The small molecule below binds the protein below.
Small molecule (SMILES): NC1(C(=O)O)CC1

Sequence of chain 1.A:
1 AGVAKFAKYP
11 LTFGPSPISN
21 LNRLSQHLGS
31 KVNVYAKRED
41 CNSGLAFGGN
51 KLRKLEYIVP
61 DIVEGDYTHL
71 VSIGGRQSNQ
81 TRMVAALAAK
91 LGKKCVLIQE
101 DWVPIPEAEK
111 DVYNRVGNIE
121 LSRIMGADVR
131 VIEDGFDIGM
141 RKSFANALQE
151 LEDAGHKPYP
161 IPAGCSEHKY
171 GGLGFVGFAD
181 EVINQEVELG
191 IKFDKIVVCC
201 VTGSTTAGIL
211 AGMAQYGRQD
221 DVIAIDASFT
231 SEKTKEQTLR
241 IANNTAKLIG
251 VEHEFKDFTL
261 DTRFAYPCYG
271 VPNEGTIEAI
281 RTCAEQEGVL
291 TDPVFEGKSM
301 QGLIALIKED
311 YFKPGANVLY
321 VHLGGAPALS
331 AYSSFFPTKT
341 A

Binding-site contacts:
Ligand atom CA contacts residue PHE295 of chain 1.A at 3.9 Å (hydrophobic).
Ligand atom OXT contacts residue SER78 of chain 1.A at 3.6 Å.
Ligand atom CB contacts residue PLP1 of chain 1.E at 3.2 Å.
Ligand atom N contacts residue LYS51 of chain 1.A at 3.4 Å (salt-bridge).
Ligand atom C contacts residue ASN79 of chain 1.A at 4.0 Å.
Ligand atom N contacts residue PHE295 of chain 1.A at 4.2 Å.
Ligand atom CG contacts residue GLN80 of chain 1.A at 4.3 Å.
Ligand atom O contacts residue GLY74 of chain 1.A at 4.2 Å.
Ligand atom CA contacts residue ASN79 of chain 1.A at 3.9 Å.
Ligand atom C contacts residue TYR269 of chain 1.A at 4.3 Å (hydrophobic).
Ligand atom CA contacts residue SER78 of chain 1.A at 4.0 Å.
Ligand atom CG contacts residue SER78 of chain 1.A at 4.4 Å.
Ligand atom OXT contacts residue TYR269 of chain 1.A at 4.2 Å.
Ligand atom O contacts residue ASN79 of chain 1.A at 3.2 Å (h-bond).
Ligand atom O contacts residue SER78 of chain 1.A at 1.9 Å (h-bond).
Ligand atom N contacts residue PLP1 of chain 1.E at 2.4 Å.
Ligand atom CB contacts residue PHE295 of chain 1.A at 4.5 Å (hydrophobic).
Ligand atom CB contacts residue LYS51 of chain 1.A at 4.0 Å.
Ligand atom O contacts residue GLY75 of chain 1.A at 4.2 Å.
Ligand atom C contacts residue GLN80 of chain 1.A at 3.9 Å.
Ligand atom CB contacts residue ASN79 of chain 1.A at 2.9 Å.
Ligand atom CB contacts residue GLN80 of chain 1.A at 3.0 Å.
Ligand atom CB contacts residue SER78 of chain 1.A at 4.1 Å.
Ligand atom OXT contacts residue GLY74 of chain 1.A at 4.3 Å.
Ligand atom CA contacts residue LYS51 of chain 1.A at 4.3 Å.
Ligand atom O contacts residue GLN80 of chain 1.A at 3.8 Å.
Ligand atom CA contacts residue GLN80 of chain 1.A at 3.9 Å.
Ligand atom OXT contacts residue TRP102 of chain 1.A at 3.7 Å.
Ligand atom CG contacts residue PLP1 of chain 1.E at 3.3 Å.
Ligand atom CG contacts residue PHE295 of chain 1.A at 3.0 Å (hydrophobic).
Ligand atom C contacts residue SER78 of chain 1.A at 3.0 Å.
Ligand atom CA contacts residue PLP1 of chain 1.E at 3.2 Å.
Ligand atom CG contacts residue ASN79 of chain 1.A at 3.0 Å.
Ligand atom OXT contacts residue GLN80 of chain 1.A at 4.2 Å.